Binding-site contacts:
Ligand atom C6 contacts residue VAL18 of chain 1.A at 3.7 Å (hydrophobic).
Ligand atom C4 contacts residue VAL18 of chain 1.A at 3.4 Å (hydrophobic).
Ligand atom O25 contacts residue GLN50 of chain 1.B at 2.8 Å (h-bond).
Ligand atom N12 contacts residue ILE46 of chain 1.B at 3.4 Å.
Ligand atom C15 contacts residue VAL23 of chain 1.A at 3.5 Å (hydrophobic).
Ligand atom C19 contacts residue VAL23 of chain 1.A at 3.5 Å (hydrophobic).
Ligand atom C16 contacts residue ASP20 of chain 1.A at 3.1 Å.
Ligand atom C16 contacts residue VAL23 of chain 1.A at 3.6 Å (hydrophobic).
Ligand atom C3 contacts residue ARG171 of chain 1.B at 3.5 Å.
Ligand atom F34 contacts residue LYS169 of chain 1.B at 3.5 Å.
Ligand atom C24 contacts residue GLN50 of chain 1.B at 3.1 Å.
Ligand atom N12 contacts residue VAL18 of chain 1.A at 2.7 Å (h-bond).
Ligand atom F34 contacts residue ARG171 of chain 1.B at 3.0 Å.
Ligand atom C6 contacts residue TRP45 of chain 1.B at 3.7 Å (hydrophobic).
Ligand atom C17 contacts residue GLN50 of chain 1.B at 3.0 Å.
Ligand atom C5 contacts residue VAL18 of chain 1.A at 3.7 Å (hydrophobic).
Ligand atom C24 contacts residue ASN22 of chain 1.A at 3.5 Å.
Ligand atom C13 contacts residue ILE46 of chain 1.B at 3.5 Å (hydrophobic).
Ligand atom F32 contacts residue TYR53 of chain 1.B at 3.5 Å.
Ligand atom O27 contacts residue ASP20 of chain 1.A at 3.1 Å (salt-bridge).
Ligand atom CL10 contacts residue TRP45 of chain 1.B at 3.4 Å.
Ligand atom F31 contacts residue GLN49 of chain 1.B at 3.2 Å.
Ligand atom C13 contacts residue VAL18 of chain 1.A at 3.7 Å (hydrophobic).
Ligand atom F34 contacts residue LEU17 of chain 1.A at 3.6 Å.
Ligand atom C18 contacts residue GLN50 of chain 1.B at 3.2 Å.
Ligand atom O26 contacts residue TYR53 of chain 1.B at 3.4 Å.
Ligand atom C16 contacts residue ILE46 of chain 1.B at 3.5 Å (hydrophobic).
Ligand atom O25 contacts residue ASN22 of chain 1.A at 2.5 Å (h-bond).
Ligand atom O27 contacts residue ILE46 of chain 1.B at 3.3 Å.
Ligand atom O27 contacts residue VAL23 of chain 1.A at 3.5 Å.
Ligand atom C3 contacts residue VAL18 of chain 1.A at 3.0 Å (hydrophobic).
Ligand atom F33 contacts residue PO41 of chain 1.H at 3.3 Å.
Ligand atom F11 contacts residue LYS169 of chain 1.B at 3.4 Å.
Ligand atom C17 contacts residue ASP20 of chain 1.A at 3.1 Å.
Ligand atom F11 contacts residue ASP205 of chain 1.B at 3.5 Å.
Ligand atom F31 contacts residue GLN50 of chain 1.B at 3.0 Å.
Ligand atom C2 contacts residue ARG171 of chain 1.B at 3.4 Å.
Ligand atom CL10 contacts residue GLN49 of chain 1.B at 3.5 Å.
Ligand atom C9 contacts residue VAL18 of chain 1.A at 3.5 Å (hydrophobic).
Ligand atom O27 contacts residue LYS19 of chain 1.A at 3.5 Å.

Sequence of chain 1.B:
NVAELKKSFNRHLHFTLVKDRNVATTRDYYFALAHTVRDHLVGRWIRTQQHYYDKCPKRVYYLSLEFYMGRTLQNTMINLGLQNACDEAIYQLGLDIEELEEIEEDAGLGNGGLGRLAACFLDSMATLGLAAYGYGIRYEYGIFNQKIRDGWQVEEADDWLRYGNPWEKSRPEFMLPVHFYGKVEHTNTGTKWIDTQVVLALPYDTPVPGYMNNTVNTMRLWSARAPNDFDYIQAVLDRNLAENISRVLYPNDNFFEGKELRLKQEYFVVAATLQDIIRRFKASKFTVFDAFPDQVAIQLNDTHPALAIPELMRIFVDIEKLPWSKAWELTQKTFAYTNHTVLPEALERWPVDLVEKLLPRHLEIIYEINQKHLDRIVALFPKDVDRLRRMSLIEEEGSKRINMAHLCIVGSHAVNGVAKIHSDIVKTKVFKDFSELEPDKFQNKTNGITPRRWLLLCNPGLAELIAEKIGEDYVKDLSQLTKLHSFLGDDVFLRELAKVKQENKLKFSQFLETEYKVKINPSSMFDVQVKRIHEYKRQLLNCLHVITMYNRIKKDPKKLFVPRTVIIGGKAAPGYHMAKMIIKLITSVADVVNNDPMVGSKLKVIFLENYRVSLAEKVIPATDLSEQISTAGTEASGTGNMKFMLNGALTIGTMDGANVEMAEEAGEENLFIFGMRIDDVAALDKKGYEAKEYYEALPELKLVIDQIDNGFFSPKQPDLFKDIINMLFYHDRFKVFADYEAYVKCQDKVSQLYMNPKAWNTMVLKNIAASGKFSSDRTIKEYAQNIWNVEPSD

The small molecule below binds the protein below.
Small molecule (SMILES): O=C(NC(=O)c1cc(F)c(F)cc1Cl)Nc1ccc(C(=O)O)cc1OC(F)(F)F

Sequence of chain 1.A:
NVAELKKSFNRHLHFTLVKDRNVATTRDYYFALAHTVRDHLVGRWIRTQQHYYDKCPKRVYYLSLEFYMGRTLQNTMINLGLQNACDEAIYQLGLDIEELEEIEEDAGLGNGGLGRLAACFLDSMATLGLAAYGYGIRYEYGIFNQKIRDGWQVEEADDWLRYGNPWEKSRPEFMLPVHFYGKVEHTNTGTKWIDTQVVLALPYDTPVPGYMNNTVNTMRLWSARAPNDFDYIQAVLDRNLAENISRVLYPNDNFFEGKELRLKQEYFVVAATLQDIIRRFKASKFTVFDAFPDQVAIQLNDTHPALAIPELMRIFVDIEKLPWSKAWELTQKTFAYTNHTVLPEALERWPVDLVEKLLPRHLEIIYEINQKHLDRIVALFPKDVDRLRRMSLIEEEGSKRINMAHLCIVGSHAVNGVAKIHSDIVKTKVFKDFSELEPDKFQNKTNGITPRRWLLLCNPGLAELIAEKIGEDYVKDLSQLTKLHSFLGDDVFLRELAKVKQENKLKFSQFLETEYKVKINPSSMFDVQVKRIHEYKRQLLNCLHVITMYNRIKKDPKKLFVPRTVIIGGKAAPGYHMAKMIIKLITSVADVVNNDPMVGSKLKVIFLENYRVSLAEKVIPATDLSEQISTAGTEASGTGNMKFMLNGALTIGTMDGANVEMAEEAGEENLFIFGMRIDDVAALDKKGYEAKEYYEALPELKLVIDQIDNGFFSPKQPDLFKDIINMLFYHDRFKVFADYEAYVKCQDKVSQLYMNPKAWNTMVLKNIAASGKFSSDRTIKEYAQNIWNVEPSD